Sequence of chain 1.D:
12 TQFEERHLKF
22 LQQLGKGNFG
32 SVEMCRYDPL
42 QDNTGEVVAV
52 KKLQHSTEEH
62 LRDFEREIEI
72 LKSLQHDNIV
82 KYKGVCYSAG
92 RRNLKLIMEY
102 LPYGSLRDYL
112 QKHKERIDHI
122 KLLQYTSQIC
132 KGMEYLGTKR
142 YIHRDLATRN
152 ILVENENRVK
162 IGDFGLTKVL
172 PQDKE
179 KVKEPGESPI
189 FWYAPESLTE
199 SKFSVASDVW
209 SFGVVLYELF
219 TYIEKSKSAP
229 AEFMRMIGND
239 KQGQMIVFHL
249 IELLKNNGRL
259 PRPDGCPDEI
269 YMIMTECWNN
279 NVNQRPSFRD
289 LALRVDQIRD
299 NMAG

The protein below binds the small molecule below.
Small molecule (SMILES): Cc1cnc(Nc2ccc(N3CCN(C)CC3)cc2)nc1Nc1cccc(S(=O)(=O)NC(C)(C)C)c1

Sequence of chain 2.C:
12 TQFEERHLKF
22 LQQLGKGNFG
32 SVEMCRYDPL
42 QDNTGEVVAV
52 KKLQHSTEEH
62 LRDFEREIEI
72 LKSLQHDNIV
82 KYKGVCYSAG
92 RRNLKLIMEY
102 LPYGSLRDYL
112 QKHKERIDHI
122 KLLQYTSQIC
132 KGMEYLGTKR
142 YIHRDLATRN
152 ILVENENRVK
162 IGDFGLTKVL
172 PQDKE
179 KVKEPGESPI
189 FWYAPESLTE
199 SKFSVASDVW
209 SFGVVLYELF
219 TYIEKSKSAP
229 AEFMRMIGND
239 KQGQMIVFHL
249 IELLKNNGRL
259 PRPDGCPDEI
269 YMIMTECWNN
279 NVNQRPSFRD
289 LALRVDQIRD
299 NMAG

Binding-site contacts:
Ligand atom C7 contacts residue LEU102 of chain 2.C at 3.6 Å (hydrophobic).
Ligand atom C25 contacts residue GLY26 of chain 2.C at 3.5 Å.
Ligand atom C26 contacts residue GLY28 of chain 2.C at 3.6 Å.
Ligand atom C3 contacts residue ALA50 of chain 2.C at 3.6 Å (hydrophobic).
Ligand atom C18 contacts residue VAL33 of chain 2.C at 3.8 Å (hydrophobic).
Ligand atom C8 contacts residue GLY105 of chain 2.C at 3.6 Å.
Ligand atom N1 contacts residue VAL33 of chain 2.C at 3.5 Å.
Ligand atom C3 contacts residue GLU100 of chain 2.C at 3.3 Å.
Ligand atom N4 contacts residue LEU102 of chain 2.C at 2.8 Å (h-bond).
Ligand atom C12 contacts residue LEU25 of chain 2.C at 3.1 Å (hydrophobic).
Ligand atom N3 contacts residue LEU153 of chain 2.C at 3.5 Å.
Ligand atom C13 contacts residue LEU25 of chain 2.C at 3.5 Å (hydrophobic).
Ligand atom C7 contacts residue GLY105 of chain 2.C at 3.5 Å.
Ligand atom O1 contacts residue ASP164 of chain 2.C at 3.1 Å.
Ligand atom C5 contacts residue GLY163 of chain 2.C at 3.7 Å.
Ligand atom N2 contacts residue LEU102 of chain 2.C at 3.0 Å (h-bond).
Ligand atom C6 contacts residue LEU102 of chain 2.C at 3.6 Å (hydrophobic).
Ligand atom C1 contacts residue LEU153 of chain 2.C at 3.4 Å (hydrophobic).
Ligand atom C6 contacts residue GLY105 of chain 2.C at 3.6 Å.
Ligand atom C4 contacts residue LEU102 of chain 2.C at 3.6 Å (hydrophobic).
Ligand atom C2 contacts residue ALA50 of chain 2.C at 3.7 Å (hydrophobic).
Ligand atom C4 contacts residue LEU153 of chain 2.C at 3.8 Å (hydrophobic).
Ligand atom C19 contacts residue GLY26 of chain 2.C at 3.7 Å.
Ligand atom O2 contacts residue ARG150 of chain 2.C at 3.4 Å (salt-bridge).
Ligand atom C2 contacts residue LEU153 of chain 2.C at 3.6 Å (hydrophobic).
Ligand atom C15 contacts residue ARG17 of chain 1.D at 3.5 Å.
Ligand atom C14 contacts residue ASP109 of chain 2.C at 3.8 Å.
Ligand atom C8 contacts residue LEU25 of chain 2.C at 3.8 Å (hydrophobic).
Ligand atom C9 contacts residue GLY105 of chain 2.C at 3.8 Å.
Ligand atom C24 contacts residue ASP164 of chain 2.C at 3.1 Å.
Ligand atom C10 contacts residue GLY105 of chain 2.C at 3.8 Å.
Ligand atom C7 contacts residue TYR101 of chain 2.C at 3.7 Å (hydrophobic).
Ligand atom C19 contacts residue LEU25 of chain 2.C at 3.7 Å (hydrophobic).
Ligand atom C5 contacts residue ALA50 of chain 2.C at 3.8 Å (hydrophobic).
Ligand atom C8 contacts residue ARG17 of chain 1.D at 3.6 Å.
Ligand atom C18 contacts residue LEU25 of chain 2.C at 3.8 Å (hydrophobic).
Ligand atom C5 contacts residue MET99 of chain 2.C at 3.7 Å (hydrophobic).
Ligand atom N4 contacts residue TYR101 of chain 2.C at 3.7 Å.
Ligand atom C3 contacts residue LEU102 of chain 2.C at 3.7 Å (hydrophobic).
Ligand atom C11 contacts residue GLY105 of chain 2.C at 3.7 Å.